This small molecule binds to this protein.
Small molecule (SMILES): CC[C@H](C)[C@H](NC(=O)[C@@H](NC(=O)[C@@H]1CCCN1C(=O)[C@H](CC(=O)O)NC(=O)[C@H](CC(C)C)NC(=O)[C@@H](N)CCCCN)[C@@H](C)CC)C(=O)N[C@@H](CCC(=O)O)C(=O)N[C@H](C=O)CC(=O)O

Sequence of chain 1.A:
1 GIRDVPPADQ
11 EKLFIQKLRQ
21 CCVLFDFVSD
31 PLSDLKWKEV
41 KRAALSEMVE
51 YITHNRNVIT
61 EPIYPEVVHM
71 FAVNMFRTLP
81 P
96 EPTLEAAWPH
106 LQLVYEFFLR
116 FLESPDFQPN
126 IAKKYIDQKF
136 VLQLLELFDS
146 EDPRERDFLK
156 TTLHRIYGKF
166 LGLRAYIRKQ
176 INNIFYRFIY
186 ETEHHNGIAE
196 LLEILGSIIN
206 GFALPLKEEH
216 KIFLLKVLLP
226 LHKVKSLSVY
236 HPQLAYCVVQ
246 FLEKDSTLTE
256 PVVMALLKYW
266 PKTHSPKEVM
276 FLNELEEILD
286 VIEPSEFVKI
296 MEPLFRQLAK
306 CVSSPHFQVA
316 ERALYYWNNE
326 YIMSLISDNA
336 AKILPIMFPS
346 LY

Binding-site contacts:
Ligand atom O contacts residue HIS159 of chain 1.A at 2.9 Å (h-bond).
Ligand atom CD contacts residue HIS215 of chain 1.A at 3.7 Å.
Ligand atom C contacts residue GLY206 of chain 1.A at 3.8 Å.
Ligand atom CB contacts residue GLY206 of chain 1.A at 3.5 Å.
Ligand atom CB contacts residue ASN205 of chain 1.A at 3.2 Å.
Ligand atom O contacts residue ARG169 of chain 1.A at 3.1 Å (salt-bridge).
Ligand atom N contacts residue SER202 of chain 1.A at 3.0 Å (h-bond).
Ligand atom O contacts residue SER202 of chain 1.A at 3.4 Å.
Ligand atom CA contacts residue GLY206 of chain 1.A at 3.7 Å.
Ligand atom CG2 contacts residue TYR162 of chain 1.A at 3.9 Å (hydrophobic).
Ligand atom OE1 contacts residue LYS212 of chain 1.A at 3.3 Å (salt-bridge).
Ligand atom CD contacts residue LYS155 of chain 1.A at 4.0 Å.
Ligand atom CD contacts residue LYS212 of chain 1.A at 3.7 Å.
Ligand atom O contacts residue GLY206 of chain 1.A at 3.3 Å.
Ligand atom OE2 contacts residue ALA208 of chain 1.A at 2.9 Å (h-bond).
Ligand atom C contacts residue SER202 of chain 1.A at 3.7 Å.
Ligand atom NZ contacts residue LYS155 of chain 1.A at 3.6 Å.
Ligand atom CD1 contacts residue TYR162 of chain 1.A at 3.8 Å (hydrophobic).
Ligand atom CG contacts residue ASN205 of chain 1.A at 3.2 Å.
Ligand atom N contacts residue ARG169 of chain 1.A at 3.7 Å.
Ligand atom OE2 contacts residue PHE207 of chain 1.A at 3.4 Å.
Ligand atom N contacts residue GLY206 of chain 1.A at 2.9 Å (h-bond).
Ligand atom CD1 contacts residue GLU198 of chain 1.A at 3.9 Å.
Ligand atom CG2 contacts residue ARG169 of chain 1.A at 3.5 Å.
Ligand atom O contacts residue SER202 of chain 1.A at 3.9 Å.
Ligand atom NZ contacts residue ASP152 of chain 1.A at 3.6 Å.
Ligand atom CA contacts residue GLY206 of chain 1.A at 3.8 Å.
Ligand atom CE contacts residue LYS155 of chain 1.A at 3.6 Å.
Ligand atom CA contacts residue SER202 of chain 1.A at 3.4 Å.
Ligand atom O contacts residue ILE203 of chain 1.A at 3.9 Å.
Ligand atom CD1 contacts residue ILE199 of chain 1.A at 3.9 Å (hydrophobic).
Ligand atom CG1 contacts residue HIS159 of chain 1.A at 3.8 Å.
Ligand atom CD contacts residue GLU198 of chain 1.A at 3.8 Å.
Ligand atom OE2 contacts residue HIS215 of chain 1.A at 3.9 Å.
Ligand atom CD contacts residue PHE207 of chain 1.A at 3.9 Å (hydrophobic).
Ligand atom CB contacts residue ALA208 of chain 1.A at 3.9 Å (hydrophobic).
Ligand atom N contacts residue HIS159 of chain 1.A at 4.0 Å.
Ligand atom CD1 contacts residue HIS159 of chain 1.A at 3.5 Å.
Ligand atom CB contacts residue SER202 of chain 1.A at 3.9 Å.
Ligand atom OE1 contacts residue HIS215 of chain 1.A at 2.9 Å (h-bond).